Sequence of chain 3.A:
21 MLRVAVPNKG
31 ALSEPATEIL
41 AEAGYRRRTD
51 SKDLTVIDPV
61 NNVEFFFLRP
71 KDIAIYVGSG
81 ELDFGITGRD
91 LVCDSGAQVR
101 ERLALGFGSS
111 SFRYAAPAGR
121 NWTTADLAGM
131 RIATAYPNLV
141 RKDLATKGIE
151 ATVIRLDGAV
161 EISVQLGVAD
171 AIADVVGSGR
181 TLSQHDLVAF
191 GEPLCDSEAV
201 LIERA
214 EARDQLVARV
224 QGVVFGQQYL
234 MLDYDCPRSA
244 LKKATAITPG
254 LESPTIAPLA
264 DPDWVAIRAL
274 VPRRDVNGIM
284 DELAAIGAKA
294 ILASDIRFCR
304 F

A small-molecule ligand and the protein it binds are described below.
Small molecule (SMILES): N[C@@H](Cc1c[nH]c[nH+]1)C(=O)O

Binding-site contacts:
Ligand atom CB contacts residue LEU273 of chain 3.A at 4.1 Å (hydrophobic).
Ligand atom CA contacts residue ALA272 of chain 3.A at 3.9 Å (hydrophobic).
Ligand atom C contacts residue GLU255 of chain 3.A at 4.0 Å.
Ligand atom NE2 contacts residue TYR237 of chain 1.A at 3.9 Å.
Ligand atom O contacts residue LEU273 of chain 3.A at 3.2 Å (h-bond).
Ligand atom CA contacts residue ARG271 of chain 3.A at 3.5 Å.
Ligand atom CG contacts residue ASP238 of chain 1.A at 3.6 Å.
Ligand atom NE2 contacts residue ALA293 of chain 1.A at 2.9 Å (h-bond).
Ligand atom CD2 contacts residue ALA293 of chain 1.A at 3.8 Å (hydrophobic).
Ligand atom C contacts residue LEU254 of chain 3.A at 3.5 Å (hydrophobic).
Ligand atom CB contacts residue ARG271 of chain 3.A at 3.7 Å.
Ligand atom N contacts residue PRO257 of chain 3.A at 3.9 Å.
Ligand atom CA contacts residue SER256 of chain 3.A at 3.4 Å.
Ligand atom N contacts residue ASP238 of chain 1.A at 3.0 Å (salt-bridge).
Ligand atom N contacts residue ARG271 of chain 3.A at 4.1 Å.
Ligand atom NE2 contacts residue ASP238 of chain 1.A at 3.6 Å (salt-bridge).
Ligand atom CB contacts residue THR258 of chain 3.A at 3.8 Å.
Ligand atom N contacts residue LEU262 of chain 1.A at 3.6 Å.
Ligand atom CD2 contacts residue LEU295 of chain 1.A at 3.7 Å (hydrophobic).
Ligand atom CA contacts residue ASP238 of chain 1.A at 4.0 Å.
Ligand atom O contacts residue ALA272 of chain 3.A at 3.9 Å.
Ligand atom C contacts residue SER256 of chain 3.A at 3.5 Å.
Ligand atom NE2 contacts residue LEU295 of chain 1.A at 3.4 Å.
Ligand atom CA contacts residue THR258 of chain 3.A at 3.7 Å.
Ligand atom CE1 contacts residue TYR237 of chain 1.A at 3.6 Å (hydrophobic).
Ligand atom CE1 contacts residue ASP238 of chain 1.A at 3.3 Å.
Ligand atom ND1 contacts residue THR258 of chain 3.A at 3.8 Å.
Ligand atom CE1 contacts residue ALA293 of chain 1.A at 3.8 Å (hydrophobic).
Ligand atom N contacts residue SER256 of chain 3.A at 2.8 Å (h-bond).
Ligand atom N contacts residue THR258 of chain 3.A at 2.9 Å (h-bond).
Ligand atom O contacts residue GLY253 of chain 3.A at 3.2 Å.
Ligand atom C contacts residue ASP238 of chain 1.A at 3.6 Å.
Ligand atom O contacts residue LEU254 of chain 3.A at 2.9 Å (h-bond).
Ligand atom C contacts residue GLY253 of chain 3.A at 3.9 Å.
Ligand atom CA contacts residue PRO257 of chain 3.A at 4.1 Å (hydrophobic).
Ligand atom CD2 contacts residue ASP238 of chain 1.A at 3.8 Å.
Ligand atom CB contacts residue ALA272 of chain 3.A at 3.9 Å (hydrophobic).
Ligand atom ND1 contacts residue ASP238 of chain 1.A at 3.3 Å (salt-bridge).
Ligand atom CG contacts residue MET234 of chain 3.A at 3.9 Å (hydrophobic).
Ligand atom CE1 contacts residue ASP236 of chain 1.A at 3.8 Å.

Sequence of chain 1.A:
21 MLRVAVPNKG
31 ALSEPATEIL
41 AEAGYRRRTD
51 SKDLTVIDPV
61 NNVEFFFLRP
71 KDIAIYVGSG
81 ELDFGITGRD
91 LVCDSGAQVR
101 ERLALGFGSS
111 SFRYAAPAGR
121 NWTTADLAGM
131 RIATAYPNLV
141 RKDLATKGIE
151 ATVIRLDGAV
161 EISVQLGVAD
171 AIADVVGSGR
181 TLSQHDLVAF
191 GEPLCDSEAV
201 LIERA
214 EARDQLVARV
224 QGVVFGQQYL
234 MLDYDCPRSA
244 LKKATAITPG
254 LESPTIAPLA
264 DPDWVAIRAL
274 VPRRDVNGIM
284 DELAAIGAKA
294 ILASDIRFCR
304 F